This small molecule binds to this protein.
Small molecule (SMILES): CC(=O)N[C@@H]1[C@@H](O)[C@H](O)[C@@H](CO)O[C@H]1O

Binding-site contacts:
Ligand atom C2 contacts residue ASN55 of chain 1.F at 2.5 Å.
Ligand atom O7 contacts residue ASN55 of chain 1.F at 4.1 Å.
Ligand atom C1 contacts residue ASN55 of chain 1.F at 1.4 Å.
Ligand atom C1 contacts residue ILE67 of chain 1.F at 4.2 Å (hydrophobic).
Ligand atom C3 contacts residue ASN55 of chain 1.F at 3.8 Å.
Ligand atom N2 contacts residue ASN55 of chain 1.F at 3.0 Å (h-bond).
Ligand atom C7 contacts residue ASN55 of chain 1.F at 3.9 Å.
Ligand atom O5 contacts residue ASN55 of chain 1.F at 2.3 Å (h-bond).
Ligand atom C4 contacts residue ASN55 of chain 1.F at 4.2 Å.
Ligand atom N2 contacts residue ILE67 of chain 1.F at 4.3 Å.
Ligand atom C5 contacts residue ASN55 of chain 1.F at 3.6 Å.
Ligand atom O6 contacts residue TYR61 of chain 1.F at 3.9 Å.

Sequence of chain 1.F:
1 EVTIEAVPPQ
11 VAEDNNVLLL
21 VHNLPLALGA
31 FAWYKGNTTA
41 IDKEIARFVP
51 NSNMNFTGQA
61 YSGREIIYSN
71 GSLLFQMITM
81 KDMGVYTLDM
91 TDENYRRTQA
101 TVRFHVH